Sequence of chain 1.A:
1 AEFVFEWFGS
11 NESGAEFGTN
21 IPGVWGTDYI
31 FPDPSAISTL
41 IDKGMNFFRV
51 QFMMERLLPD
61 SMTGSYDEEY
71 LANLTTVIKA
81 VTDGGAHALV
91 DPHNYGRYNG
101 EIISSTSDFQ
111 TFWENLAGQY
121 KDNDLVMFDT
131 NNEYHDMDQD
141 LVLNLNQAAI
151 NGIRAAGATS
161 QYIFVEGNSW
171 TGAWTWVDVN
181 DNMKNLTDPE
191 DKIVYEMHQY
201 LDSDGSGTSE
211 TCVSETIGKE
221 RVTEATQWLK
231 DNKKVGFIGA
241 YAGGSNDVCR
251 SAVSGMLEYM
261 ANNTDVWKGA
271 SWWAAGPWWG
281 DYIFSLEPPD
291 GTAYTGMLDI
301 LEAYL

Binding-site contacts:
Ligand atom O5 contacts residue ASN262 of chain 1.A at 2.3 Å (h-bond).
Ligand atom N2 contacts residue ASN262 of chain 1.A at 2.8 Å (h-bond).
Ligand atom O7 contacts residue ASN262 of chain 1.A at 4.0 Å.
Ligand atom C7 contacts residue ASN262 of chain 1.A at 3.6 Å.
Ligand atom O7 contacts residue CA1 of chain 1.E at 2.3 Å.
Ligand atom C1 contacts residue ASN262 of chain 1.A at 1.5 Å.
Ligand atom C2 contacts residue ASN262 of chain 1.A at 2.4 Å.
Ligand atom N2 contacts residue CA1 of chain 1.E at 4.4 Å.
Ligand atom C4 contacts residue ASN262 of chain 1.A at 4.1 Å.
Ligand atom O3 contacts residue CA1 of chain 1.E at 4.3 Å.
Ligand atom C3 contacts residue ASN262 of chain 1.A at 3.7 Å.
Ligand atom C7 contacts residue CA1 of chain 1.E at 3.5 Å.
Ligand atom C8 contacts residue CA1 of chain 1.E at 4.3 Å.
Ligand atom C5 contacts residue ASN262 of chain 1.A at 3.6 Å.

A small-molecule ligand and the protein it binds are described below.
Small molecule (SMILES): CC(=O)N[C@@H]1[C@@H](O)[C@H](O)[C@@H](CO)O[C@H]1O